This small molecule binds to this protein.
Small molecule (SMILES): C[C@H]1N[C@@H]2[C@@H](O)[C@H](O)[C@@H](CO)O[C@@H]2S1

Sequence of chain 1.A:
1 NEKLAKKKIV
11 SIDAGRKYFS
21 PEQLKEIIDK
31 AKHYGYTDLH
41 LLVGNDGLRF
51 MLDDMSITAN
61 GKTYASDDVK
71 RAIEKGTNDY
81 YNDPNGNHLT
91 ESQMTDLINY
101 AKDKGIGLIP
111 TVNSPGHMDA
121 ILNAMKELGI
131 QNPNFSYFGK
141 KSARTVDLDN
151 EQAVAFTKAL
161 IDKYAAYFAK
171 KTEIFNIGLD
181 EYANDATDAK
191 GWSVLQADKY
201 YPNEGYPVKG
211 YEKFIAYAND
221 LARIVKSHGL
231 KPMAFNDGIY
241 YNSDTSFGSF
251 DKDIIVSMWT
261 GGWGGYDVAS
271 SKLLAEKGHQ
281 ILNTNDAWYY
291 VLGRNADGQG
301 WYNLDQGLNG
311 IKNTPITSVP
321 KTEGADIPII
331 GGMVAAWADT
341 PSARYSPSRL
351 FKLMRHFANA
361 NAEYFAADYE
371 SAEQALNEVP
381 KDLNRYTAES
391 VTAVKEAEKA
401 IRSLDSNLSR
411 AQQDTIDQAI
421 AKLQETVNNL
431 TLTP

Binding-site contacts:
Ligand atom C6 contacts residue TRP337 of chain 1.A at 3.7 Å (hydrophobic).
Ligand atom N2 contacts residue TRP259 of chain 1.A at 4.2 Å.
Ligand atom O6 contacts residue TYR302 of chain 1.A at 3.4 Å.
Ligand atom S1 contacts residue TRP337 of chain 1.A at 3.5 Å.
Ligand atom C6 contacts residue ASP339 of chain 1.A at 3.6 Å.
Ligand atom O6 contacts residue ASP339 of chain 1.A at 2.7 Å (salt-bridge).
Ligand atom C4 contacts residue ARG16 of chain 1.A at 3.9 Å.
Ligand atom O3 contacts residue ARG16 of chain 1.A at 2.9 Å (salt-bridge).
Ligand atom C2 contacts residue GLU181 of chain 1.A at 3.3 Å.
Ligand atom C5 contacts residue TRP337 of chain 1.A at 3.7 Å (hydrophobic).
Ligand atom O6 contacts residue VAL291 of chain 1.A at 3.9 Å.
Ligand atom O4 contacts residue ARG16 of chain 1.A at 2.8 Å (salt-bridge).
Ligand atom S1 contacts residue TYR289 of chain 1.A at 3.4 Å (h-bond).
Ligand atom N2 contacts residue GLU181 of chain 1.A at 3.4 Å (salt-bridge).
Ligand atom C3 contacts residue TRP337 of chain 1.A at 3.9 Å (hydrophobic).
Ligand atom C5 contacts residue ASP339 of chain 1.A at 4.1 Å.
Ligand atom C7 contacts residue TRP337 of chain 1.A at 3.7 Å (hydrophobic).
Ligand atom O3 contacts residue GLU181 of chain 1.A at 3.7 Å.
Ligand atom C6 contacts residue VAL291 of chain 1.A at 3.8 Å (hydrophobic).
Ligand atom C2 contacts residue ASP180 of chain 1.A at 3.8 Å.
Ligand atom O3 contacts residue HIS117 of chain 1.A at 3.3 Å.
Ligand atom C4 contacts residue TRP337 of chain 1.A at 4.0 Å (hydrophobic).
Ligand atom O5 contacts residue TYR302 of chain 1.A at 3.8 Å.
Ligand atom C8 contacts residue ASP180 of chain 1.A at 3.3 Å.
Ligand atom C1 contacts residue TYR289 of chain 1.A at 4.2 Å (hydrophobic).
Ligand atom S1 contacts residue TRP259 of chain 1.A at 3.5 Å.
Ligand atom C8 contacts residue PHE235 of chain 1.A at 3.5 Å (hydrophobic).
Ligand atom C6 contacts residue TYR302 of chain 1.A at 3.4 Å (hydrophobic).
Ligand atom O4 contacts residue TRP337 of chain 1.A at 3.4 Å.
Ligand atom C8 contacts residue TRP259 of chain 1.A at 3.5 Å (hydrophobic).
Ligand atom C7 contacts residue ASP180 of chain 1.A at 3.3 Å.
Ligand atom C3 contacts residue GLU181 of chain 1.A at 4.1 Å.
Ligand atom C3 contacts residue ARG16 of chain 1.A at 3.9 Å.
Ligand atom C1 contacts residue TRP259 of chain 1.A at 3.5 Å (hydrophobic).
Ligand atom O3 contacts residue ASP180 of chain 1.A at 4.0 Å.
Ligand atom O4 contacts residue ASP339 of chain 1.A at 2.6 Å (salt-bridge).
Ligand atom O5 contacts residue TRP259 of chain 1.A at 4.2 Å.
Ligand atom C4 contacts residue ASP339 of chain 1.A at 3.6 Å.
Ligand atom O5 contacts residue TYR289 of chain 1.A at 3.9 Å.
Ligand atom N2 contacts residue ASP180 of chain 1.A at 2.6 Å (salt-bridge).